Binding-site contacts:
Ligand atom C01 contacts residue TRP82 of chain 1.A at 4.2 Å (hydrophobic).
Ligand atom C04 contacts residue GLU197 of chain 1.A at 3.9 Å.
Ligand atom C02 contacts residue TRP82 of chain 1.A at 3.9 Å (hydrophobic).
Ligand atom C22 contacts residue ILE69 of chain 1.A at 3.7 Å (hydrophobic).
Ligand atom C23 contacts residue THR120 of chain 1.A at 4.3 Å.
Ligand atom N26 contacts residue PHE329 of chain 1.A at 3.6 Å.
Ligand atom C17 contacts residue GLY117 of chain 1.A at 3.8 Å.
Ligand atom O19 contacts residue GLY117 of chain 1.A at 3.7 Å.
Ligand atom C23 contacts residue ILE69 of chain 1.A at 4.1 Å (hydrophobic).
Ligand atom N03 contacts residue TRP82 of chain 1.A at 3.9 Å.
Ligand atom C11 contacts residue PRO285 of chain 1.A at 4.0 Å (hydrophobic).
Ligand atom C15 contacts residue GLY116 of chain 1.A at 4.1 Å.
Ligand atom C21 contacts residue ASP70 of chain 1.A at 4.0 Å.
Ligand atom C04 contacts residue HIS438 of chain 1.A at 3.2 Å.
Ligand atom C23 contacts residue ASP70 of chain 1.A at 4.3 Å.
Ligand atom N06 contacts residue TRP82 of chain 1.A at 4.1 Å.
Ligand atom C01 contacts residue GLY115 of chain 1.A at 3.4 Å.
Ligand atom O19 contacts residue LEU286 of chain 1.A at 3.7 Å.
Ligand atom C05 contacts residue HIS438 of chain 1.A at 3.6 Å.
Ligand atom O16 contacts residue THR120 of chain 1.A at 3.4 Å (h-bond).
Ligand atom C07 contacts residue TRP82 of chain 1.A at 4.2 Å (hydrophobic).
Ligand atom C01 contacts residue TYR128 of chain 1.A at 4.2 Å (hydrophobic).
Ligand atom C04 contacts residue TRP82 of chain 1.A at 4.0 Å (hydrophobic).
Ligand atom C15 contacts residue THR120 of chain 1.A at 4.3 Å.
Ligand atom C24 contacts residue THR120 of chain 1.A at 4.3 Å.
Ligand atom C05 contacts residue TRP82 of chain 1.A at 4.1 Å (hydrophobic).
Ligand atom N03 contacts residue HIS438 of chain 1.A at 3.9 Å.
Ligand atom C22 contacts residue ASP70 of chain 1.A at 3.4 Å.
Ligand atom C15 contacts residue GLY117 of chain 1.A at 4.1 Å.
Ligand atom N03 contacts residue GLU197 of chain 1.A at 3.1 Å (salt-bridge).
Ligand atom C12 contacts residue PRO285 of chain 1.A at 4.3 Å (hydrophobic).
Ligand atom O16 contacts residue GLY117 of chain 1.A at 3.3 Å (h-bond).
Ligand atom N18 contacts residue GLY117 of chain 1.A at 3.3 Å.
Ligand atom O16 contacts residue GLY116 of chain 1.A at 3.1 Å.
Ligand atom C23 contacts residue ASN68 of chain 1.A at 3.9 Å.
Ligand atom C17 contacts residue PRO285 of chain 1.A at 4.0 Å (hydrophobic).
Ligand atom C02 contacts residue GLU197 of chain 1.A at 4.0 Å.
Ligand atom C04 contacts residue GLY439 of chain 1.A at 3.6 Å.
Ligand atom C13 contacts residue PRO285 of chain 1.A at 4.2 Å (hydrophobic).
Ligand atom C01 contacts residue GLY116 of chain 1.A at 3.3 Å.

The protein below binds the small molecule below.
Small molecule (SMILES): Cc1nccn1Cc1cn(CC[C@H](NC(=O)/C=N/O)c2ccccc2)nn1

Sequence of chain 1.A:
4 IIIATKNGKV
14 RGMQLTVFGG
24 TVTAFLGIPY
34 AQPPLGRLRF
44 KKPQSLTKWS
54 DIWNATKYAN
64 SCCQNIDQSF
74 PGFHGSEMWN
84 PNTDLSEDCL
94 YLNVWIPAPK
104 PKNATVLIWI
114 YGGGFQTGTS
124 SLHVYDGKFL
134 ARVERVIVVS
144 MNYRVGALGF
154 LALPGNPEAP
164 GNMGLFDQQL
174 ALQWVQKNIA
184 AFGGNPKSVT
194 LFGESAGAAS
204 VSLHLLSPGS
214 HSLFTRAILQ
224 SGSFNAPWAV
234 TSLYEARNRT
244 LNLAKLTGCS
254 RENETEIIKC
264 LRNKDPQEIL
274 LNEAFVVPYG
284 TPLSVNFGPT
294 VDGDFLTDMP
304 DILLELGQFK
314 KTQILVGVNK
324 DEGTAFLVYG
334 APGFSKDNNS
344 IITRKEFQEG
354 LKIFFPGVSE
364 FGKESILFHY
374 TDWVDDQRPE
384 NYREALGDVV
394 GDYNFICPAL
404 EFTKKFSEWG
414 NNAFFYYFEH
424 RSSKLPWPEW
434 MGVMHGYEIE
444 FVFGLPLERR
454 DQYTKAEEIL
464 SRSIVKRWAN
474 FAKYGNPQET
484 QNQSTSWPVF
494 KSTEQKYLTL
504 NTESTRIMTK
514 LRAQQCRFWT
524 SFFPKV